Binding-site contacts:
Ligand atom C1 contacts residue ASN32 of chain 1.C at 1.4 Å.
Ligand atom C8 contacts residue PHE424 of chain 1.C at 3.9 Å (hydrophobic).
Ligand atom C8 contacts residue ASN32 of chain 1.C at 4.5 Å.
Ligand atom C8 contacts residue THR31 of chain 1.C at 3.5 Å.
Ligand atom C7 contacts residue ASN32 of chain 1.C at 3.4 Å.
Ligand atom O4 contacts residue LYS401 of chain 1.B at 3.6 Å.
Ligand atom C6 contacts residue LYS401 of chain 1.B at 4.5 Å.
Ligand atom C4 contacts residue ASN32 of chain 1.C at 4.3 Å.
Ligand atom C5 contacts residue SER438 of chain 1.B at 4.4 Å.
Ligand atom O5 contacts residue ASN32 of chain 1.C at 2.4 Å (h-bond).
Ligand atom O7 contacts residue ASN32 of chain 1.C at 3.6 Å.
Ligand atom C5 contacts residue VAL437 of chain 1.B at 4.5 Å (hydrophobic).
Ligand atom C6 contacts residue SER438 of chain 1.B at 4.3 Å.
Ligand atom N2 contacts residue ASN32 of chain 1.C at 2.9 Å (h-bond).
Ligand atom C5 contacts residue GLY439 of chain 1.B at 4.3 Å.
Ligand atom C2 contacts residue ASN32 of chain 1.C at 2.5 Å.
Ligand atom C3 contacts residue ASN32 of chain 1.C at 3.8 Å.
Ligand atom C7 contacts residue THR31 of chain 1.C at 4.1 Å.
Ligand atom C1 contacts residue VAL437 of chain 1.B at 4.3 Å (hydrophobic).
Ligand atom C6 contacts residue GLY439 of chain 1.B at 3.8 Å.
Ligand atom C5 contacts residue ASN32 of chain 1.C at 3.7 Å.

Sequence of chain 1.C:
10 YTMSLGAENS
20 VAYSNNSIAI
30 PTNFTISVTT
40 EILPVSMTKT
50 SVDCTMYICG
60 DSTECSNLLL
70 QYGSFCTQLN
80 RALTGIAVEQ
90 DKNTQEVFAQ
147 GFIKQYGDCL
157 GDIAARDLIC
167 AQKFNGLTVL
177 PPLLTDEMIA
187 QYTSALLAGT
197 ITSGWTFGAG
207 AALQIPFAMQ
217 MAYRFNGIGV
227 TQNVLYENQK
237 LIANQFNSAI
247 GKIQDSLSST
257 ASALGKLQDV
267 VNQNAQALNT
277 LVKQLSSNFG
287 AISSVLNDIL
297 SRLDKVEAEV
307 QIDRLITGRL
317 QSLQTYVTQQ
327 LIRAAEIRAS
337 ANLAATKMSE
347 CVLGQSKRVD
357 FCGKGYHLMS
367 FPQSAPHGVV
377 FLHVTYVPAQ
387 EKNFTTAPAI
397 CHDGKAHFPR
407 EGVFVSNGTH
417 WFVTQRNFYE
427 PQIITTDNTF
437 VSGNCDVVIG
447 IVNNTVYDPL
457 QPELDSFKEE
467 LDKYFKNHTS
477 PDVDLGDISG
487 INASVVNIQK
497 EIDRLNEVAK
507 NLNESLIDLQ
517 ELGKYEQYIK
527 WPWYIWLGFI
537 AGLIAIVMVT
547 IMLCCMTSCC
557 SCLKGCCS

A small-molecule ligand and the protein it binds are described below.
Small molecule (SMILES): CC(=O)N[C@@H]1[C@@H](O)[C@H](O)[C@@H](CO)O[C@H]1O

Sequence of chain 1.B:
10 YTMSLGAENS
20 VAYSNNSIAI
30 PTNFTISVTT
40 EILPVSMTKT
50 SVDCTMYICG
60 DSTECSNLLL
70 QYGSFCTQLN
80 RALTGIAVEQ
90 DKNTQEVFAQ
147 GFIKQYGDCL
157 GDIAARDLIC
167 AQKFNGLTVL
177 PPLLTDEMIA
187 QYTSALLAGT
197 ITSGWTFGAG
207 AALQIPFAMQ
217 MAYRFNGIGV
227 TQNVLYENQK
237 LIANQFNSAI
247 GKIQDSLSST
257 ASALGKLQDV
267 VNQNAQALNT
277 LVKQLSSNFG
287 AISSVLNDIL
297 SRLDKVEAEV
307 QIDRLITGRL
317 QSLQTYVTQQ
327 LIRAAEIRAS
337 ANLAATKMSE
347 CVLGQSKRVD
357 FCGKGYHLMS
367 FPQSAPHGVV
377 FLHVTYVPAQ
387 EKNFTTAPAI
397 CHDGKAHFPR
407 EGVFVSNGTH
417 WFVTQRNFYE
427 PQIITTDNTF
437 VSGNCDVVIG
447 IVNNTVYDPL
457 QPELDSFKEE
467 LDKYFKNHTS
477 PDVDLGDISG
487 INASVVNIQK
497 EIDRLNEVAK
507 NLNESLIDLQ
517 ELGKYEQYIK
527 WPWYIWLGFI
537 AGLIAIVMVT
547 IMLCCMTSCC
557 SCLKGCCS